Binding-site contacts:
Ligand atom C6 contacts residue ILE194 of chain 2.A at 3.8 Å (hydrophobic).
Ligand atom N7 contacts residue GLY96 of chain 2.A at 3.3 Å (h-bond).
Ligand atom C5 contacts residue PHE177 of chain 2.A at 3.8 Å (hydrophobic).
Ligand atom C2 contacts residue MET196 of chain 2.A at 3.6 Å (hydrophobic).
Ligand atom C8 contacts residue GLY96 of chain 2.A at 3.8 Å.
Ligand atom C2' contacts residue MET196 of chain 2.A at 3.7 Å (hydrophobic).
Ligand atom C5' contacts residue HIS137 of chain 1.A at 3.6 Å.
Ligand atom N6 contacts residue ASP222 of chain 2.A at 2.9 Å (salt-bridge).
Ligand atom C11 contacts residue HIS65 of chain 2.A at 3.8 Å.
Ligand atom N7 contacts residue THR219 of chain 2.A at 3.7 Å.
Ligand atom N3 contacts residue ASN195 of chain 2.A at 3.5 Å.
Ligand atom C8 contacts residue ASP220 of chain 2.A at 3.6 Å.
Ligand atom C4 contacts residue ILE194 of chain 2.A at 3.7 Å (hydrophobic).
Ligand atom N7 contacts residue CYS95 of chain 2.A at 3.4 Å.
Ligand atom N6 contacts residue ILE194 of chain 2.A at 3.8 Å.
Ligand atom C8' contacts residue LEU237 of chain 2.A at 3.7 Å (hydrophobic).
Ligand atom C10 contacts residue ALA94 of chain 2.A at 3.3 Å (hydrophobic).
Ligand atom C5 contacts residue GLY96 of chain 2.A at 3.5 Å.
Ligand atom C13 contacts residue HIS65 of chain 2.A at 3.8 Å.
Ligand atom N7 contacts residue ASP220 of chain 2.A at 2.7 Å (salt-bridge).
Ligand atom C8 contacts residue CYS95 of chain 2.A at 3.6 Å (hydrophobic).
Ligand atom N3 contacts residue ILE194 of chain 2.A at 3.8 Å.
Ligand atom N1 contacts residue PHE177 of chain 2.A at 3.6 Å.
Ligand atom C6 contacts residue ASP222 of chain 2.A at 3.8 Å.
Ligand atom C14 contacts residue LEU279 of chain 1.A at 3.2 Å (hydrophobic).
Ligand atom C2 contacts residue ILE172 of chain 2.A at 3.8 Å (hydrophobic).
Ligand atom O3' contacts residue PRO69 of chain 2.A at 3.8 Å.
Ligand atom C6 contacts residue PHE177 of chain 2.A at 3.7 Å (hydrophobic).
Ligand atom C11 contacts residue LEU237 of chain 2.A at 3.7 Å (hydrophobic).
Ligand atom N6 contacts residue GLY96 of chain 2.A at 3.8 Å.
Ligand atom N1 contacts residue ILE194 of chain 2.A at 3.7 Å.
Ligand atom C8 contacts residue THR219 of chain 2.A at 3.5 Å.
Ligand atom C13 contacts residue LEU279 of chain 1.A at 2.8 Å (hydrophobic).
Ligand atom N3 contacts residue MET196 of chain 2.A at 3.8 Å.
Ligand atom C11 contacts residue LEU279 of chain 1.A at 3.7 Å (hydrophobic).
Ligand atom N6 contacts residue ASP220 of chain 2.A at 3.1 Å (salt-bridge).
Ligand atom CL1 contacts residue HIS65 of chain 2.A at 3.2 Å.
Ligand atom C9' contacts residue LEU237 of chain 2.A at 3.2 Å (hydrophobic).
Ligand atom C3' contacts residue HIS137 of chain 1.A at 3.8 Å.
Ligand atom C5 contacts residue ASP220 of chain 2.A at 3.8 Å.

Sequence of chain 1.A:
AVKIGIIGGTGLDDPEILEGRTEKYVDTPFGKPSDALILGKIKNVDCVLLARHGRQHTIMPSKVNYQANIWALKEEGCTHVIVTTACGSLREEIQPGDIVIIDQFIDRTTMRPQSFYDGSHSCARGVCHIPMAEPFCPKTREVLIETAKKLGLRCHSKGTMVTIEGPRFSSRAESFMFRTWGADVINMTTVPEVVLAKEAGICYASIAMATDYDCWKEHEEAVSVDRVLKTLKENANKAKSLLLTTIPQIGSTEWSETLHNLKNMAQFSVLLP

This protein binds this small molecule.
Small molecule (SMILES): Nc1ncnc2c(CN3C[C@H](CSc4ccc(Cl)cc4)[C@@H](O)C3)c[nH]c12

Sequence of chain 2.A:
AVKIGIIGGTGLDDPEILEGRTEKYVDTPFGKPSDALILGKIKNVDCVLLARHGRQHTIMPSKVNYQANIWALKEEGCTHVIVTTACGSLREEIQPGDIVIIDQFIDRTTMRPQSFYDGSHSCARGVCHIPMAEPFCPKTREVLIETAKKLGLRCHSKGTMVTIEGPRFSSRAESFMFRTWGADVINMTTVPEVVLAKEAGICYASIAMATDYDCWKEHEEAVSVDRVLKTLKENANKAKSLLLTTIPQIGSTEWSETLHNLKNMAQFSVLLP